Sequence of chain 4.A:
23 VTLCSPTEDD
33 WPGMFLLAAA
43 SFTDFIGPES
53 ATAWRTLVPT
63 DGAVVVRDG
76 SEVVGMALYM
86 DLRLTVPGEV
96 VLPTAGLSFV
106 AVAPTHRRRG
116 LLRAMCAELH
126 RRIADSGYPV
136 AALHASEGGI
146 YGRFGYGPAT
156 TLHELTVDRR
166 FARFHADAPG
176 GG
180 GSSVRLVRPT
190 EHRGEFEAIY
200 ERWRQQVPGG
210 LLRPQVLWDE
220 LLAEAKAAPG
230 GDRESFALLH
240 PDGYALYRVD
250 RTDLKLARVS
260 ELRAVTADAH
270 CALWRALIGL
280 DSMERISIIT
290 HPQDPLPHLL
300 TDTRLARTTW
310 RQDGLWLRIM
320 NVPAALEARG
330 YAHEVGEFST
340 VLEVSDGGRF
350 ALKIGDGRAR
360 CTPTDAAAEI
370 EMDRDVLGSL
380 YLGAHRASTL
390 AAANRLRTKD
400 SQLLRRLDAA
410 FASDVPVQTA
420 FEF

Binding-site contacts:
Ligand atom F01 contacts residue TRP56 of chain 4.A at 4.0 Å.
Ligand atom C04 contacts residue ALA53 of chain 4.A at 4.0 Å (hydrophobic).
Ligand atom C11 contacts residue ASP46 of chain 4.A at 3.8 Å.
Ligand atom C02 contacts residue TRP56 of chain 4.A at 3.9 Å (hydrophobic).
Ligand atom C09 contacts residue PHE422 of chain 4.A at 3.6 Å (hydrophobic).
Ligand atom N13 contacts residue ASP46 of chain 4.A at 3.7 Å.
Ligand atom C04 contacts residue PHE104 of chain 4.A at 3.6 Å (hydrophobic).
Ligand atom C03 contacts residue ALA53 of chain 4.A at 3.4 Å (hydrophobic).
Ligand atom C05 contacts residue PHE104 of chain 4.A at 3.9 Å (hydrophobic).
Ligand atom C16 contacts residue LEU83 of chain 4.A at 3.9 Å (hydrophobic).
Ligand atom C07 contacts residue TRP56 of chain 4.A at 4.0 Å (hydrophobic).
Ligand atom C15 contacts residue TRP56 of chain 4.A at 3.8 Å (hydrophobic).
Ligand atom F01 contacts residue VAL60 of chain 4.A at 3.5 Å.
Ligand atom N13 contacts residue GOL1 of chain 4.I at 3.6 Å (h-bond).
Ligand atom C09 contacts residue TRP56 of chain 4.A at 4.0 Å (hydrophobic).
Ligand atom C08 contacts residue TRP56 of chain 4.A at 3.9 Å (hydrophobic).
Ligand atom F01 contacts residue TRP33 of chain 4.A at 4.0 Å.
Ligand atom C07 contacts residue PHE422 of chain 4.A at 3.5 Å (hydrophobic).
Ligand atom N13 contacts residue GLU421 of chain 4.A at 3.2 Å (salt-bridge).
Ligand atom O14 contacts residue ILE48 of chain 4.A at 3.7 Å.
Ligand atom C07 contacts residue SER103 of chain 4.A at 3.5 Å.
Ligand atom C15 contacts residue SER103 of chain 4.A at 3.7 Å.
Ligand atom C15 contacts residue MET85 of chain 4.A at 4.0 Å (hydrophobic).
Ligand atom N12 contacts residue ASP46 of chain 4.A at 3.4 Å (salt-bridge).
Ligand atom C07 contacts residue GOL1 of chain 4.I at 4.0 Å.
Ligand atom O14 contacts residue GOL1 of chain 4.I at 3.0 Å (h-bond).
Ligand atom C05 contacts residue TRP56 of chain 4.A at 3.9 Å (hydrophobic).
Ligand atom C02 contacts residue ALA53 of chain 4.A at 4.0 Å (hydrophobic).
Ligand atom C06 contacts residue SER103 of chain 4.A at 4.0 Å.
Ligand atom O14 contacts residue PHE104 of chain 4.A at 3.8 Å.
Ligand atom F01 contacts residue ARG57 of chain 4.A at 3.3 Å.
Ligand atom F01 contacts residue LEU83 of chain 4.A at 3.6 Å.
Ligand atom C16 contacts residue MET85 of chain 4.A at 4.0 Å (hydrophobic).
Ligand atom C02 contacts residue LEU83 of chain 4.A at 4.0 Å (hydrophobic).
Ligand atom C06 contacts residue GOL1 of chain 4.I at 3.9 Å.
Ligand atom C02 contacts residue ARG57 of chain 4.A at 4.0 Å.
Ligand atom C16 contacts residue TRP56 of chain 4.A at 3.8 Å (hydrophobic).
Ligand atom C08 contacts residue ILE48 of chain 4.A at 4.0 Å (hydrophobic).
Ligand atom F01 contacts residue ALA53 of chain 4.A at 4.0 Å.
Ligand atom C04 contacts residue TRP56 of chain 4.A at 4.0 Å (hydrophobic).

This protein binds this small molecule.
Small molecule (SMILES): [H]/N=C(/N)NCCCC(=O)c1ccc(F)cc1